Binding-site contacts:
Ligand atom N3 contacts residue LEU25 of chain 4.B at 3.5 Å.
Ligand atom C10 contacts residue ASN49 of chain 4.B at 3.5 Å.
Ligand atom C3 contacts residue SER27 of chain 4.B at 3.9 Å.
Ligand atom S1 contacts residue TRP92 of chain 4.B at 3.9 Å.
Ligand atom N3 contacts residue SER27 of chain 4.B at 2.9 Å (h-bond).
Ligand atom O11 contacts residue GLY48 of chain 4.B at 3.1 Å.
Ligand atom C3 contacts residue LEU25 of chain 4.B at 3.3 Å (hydrophobic).
Ligand atom O12 contacts residue SER88 of chain 4.B at 3.2 Å (h-bond).
Ligand atom N1 contacts residue LEU25 of chain 4.B at 3.6 Å.
Ligand atom C8 contacts residue TRP79 of chain 4.B at 3.9 Å (hydrophobic).
Ligand atom C6 contacts residue TRP108 of chain 4.B at 3.5 Å (hydrophobic).
Ligand atom S1 contacts residue THR90 of chain 4.B at 3.2 Å (h-bond).
Ligand atom C5 contacts residue TRP108 of chain 4.B at 3.7 Å (hydrophobic).
Ligand atom N2 contacts residue SER45 of chain 4.B at 3.1 Å (h-bond).
Ligand atom C3 contacts residue TYR43 of chain 4.B at 3.5 Å (hydrophobic).
Ligand atom S1 contacts residue TRP79 of chain 4.B at 3.6 Å.
Ligand atom C8 contacts residue VAL47 of chain 4.B at 3.8 Å (hydrophobic).
Ligand atom C3 contacts residue SER45 of chain 4.B at 3.8 Å.
Ligand atom C3 contacts residue ASP128 of chain 4.B at 3.7 Å.
Ligand atom C11 contacts residue ASN49 of chain 4.B at 3.6 Å.
Ligand atom N1 contacts residue ASP128 of chain 4.B at 2.9 Å (salt-bridge).
Ligand atom C9 contacts residue ALA50 of chain 4.B at 3.7 Å (hydrophobic).
Ligand atom C7 contacts residue TRP79 of chain 4.B at 3.9 Å (hydrophobic).
Ligand atom C9 contacts residue VAL47 of chain 4.B at 3.4 Å (hydrophobic).
Ligand atom C4 contacts residue TRP120 of chain 1.A at 3.8 Å (hydrophobic).
Ligand atom N2 contacts residue VAL47 of chain 4.B at 3.4 Å.
Ligand atom C10 contacts residue TRP79 of chain 4.B at 3.6 Å (hydrophobic).
Ligand atom N3 contacts residue SER45 of chain 4.B at 3.8 Å.
Ligand atom N3 contacts residue ASN23 of chain 4.B at 3.1 Å (h-bond).
Ligand atom C9 contacts residue TRP79 of chain 4.B at 3.8 Å (hydrophobic).
Ligand atom O11 contacts residue ASN49 of chain 4.B at 2.9 Å (h-bond).
Ligand atom O12 contacts residue ALA86 of chain 4.B at 3.9 Å.
Ligand atom N2 contacts residue LEU25 of chain 4.B at 3.7 Å.
Ligand atom C2 contacts residue TRP120 of chain 1.A at 3.7 Å (hydrophobic).
Ligand atom C7 contacts residue VAL47 of chain 4.B at 3.3 Å (hydrophobic).
Ligand atom N3 contacts residue TYR43 of chain 4.B at 2.6 Å (h-bond).
Ligand atom C4 contacts residue VAL47 of chain 4.B at 3.5 Å (hydrophobic).
Ligand atom C7 contacts residue SER45 of chain 4.B at 3.7 Å.
Ligand atom N3 contacts residue ASP128 of chain 4.B at 3.6 Å.
Ligand atom C8 contacts residue LEU110 of chain 4.B at 3.9 Å (hydrophobic).

A protein and the small-molecule ligand that binds it are described below.
Small molecule (SMILES): N=C1N[C@H]2[C@H](CS[C@H]2CCCCC(=O)O)N1

Sequence of chain 1.A:
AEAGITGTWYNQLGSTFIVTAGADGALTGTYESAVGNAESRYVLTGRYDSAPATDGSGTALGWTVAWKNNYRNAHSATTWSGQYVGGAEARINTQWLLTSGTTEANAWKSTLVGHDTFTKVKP

Sequence of chain 4.B:
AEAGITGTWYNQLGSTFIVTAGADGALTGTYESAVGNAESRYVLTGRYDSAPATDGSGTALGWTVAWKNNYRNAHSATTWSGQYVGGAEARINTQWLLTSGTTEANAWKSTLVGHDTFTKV